Sequence of chain 1.A:
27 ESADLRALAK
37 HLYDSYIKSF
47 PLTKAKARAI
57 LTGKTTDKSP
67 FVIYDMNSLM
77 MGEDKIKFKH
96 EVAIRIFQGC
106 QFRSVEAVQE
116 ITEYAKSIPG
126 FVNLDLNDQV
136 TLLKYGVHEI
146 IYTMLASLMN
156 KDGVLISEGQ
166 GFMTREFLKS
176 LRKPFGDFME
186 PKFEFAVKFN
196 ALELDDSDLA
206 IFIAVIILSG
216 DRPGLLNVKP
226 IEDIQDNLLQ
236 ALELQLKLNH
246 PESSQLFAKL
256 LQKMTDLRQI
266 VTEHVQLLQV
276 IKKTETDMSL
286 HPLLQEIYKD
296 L

Binding-site contacts:
Ligand atom C07 contacts residue CYS105 of chain 1.A at 3.3 Å (hydrophobic).
Ligand atom C05 contacts residue GLY104 of chain 1.A at 3.9 Å.
Ligand atom S04 contacts residue GLY104 of chain 1.A at 3.9 Å.
Ligand atom S22 contacts residue HIS269 of chain 1.A at 3.5 Å.
Ligand atom O18 contacts residue SER109 of chain 1.A at 3.0 Å (h-bond).
Ligand atom C17 contacts residue HIS143 of chain 1.A at 3.9 Å.
Ligand atom C11 contacts residue CYS105 of chain 1.A at 3.6 Å (hydrophobic).
Ligand atom C16 contacts residue SER109 of chain 1.A at 3.0 Å.
Ligand atom O08 contacts residue LEU150 of chain 1.A at 4.0 Å.
Ligand atom C03 contacts residue CYS105 of chain 1.A at 3.9 Å (hydrophobic).
Ligand atom C01 contacts residue ILE101 of chain 1.A at 3.9 Å (hydrophobic).
Ligand atom C15 contacts residue SER109 of chain 1.A at 2.9 Å.
Ligand atom C09 contacts residue CYS105 of chain 1.A at 3.8 Å (hydrophobic).
Ligand atom C02 contacts residue CYS105 of chain 1.A at 3.7 Å (hydrophobic).
Ligand atom C17 contacts residue SER109 of chain 1.A at 3.1 Å.
Ligand atom C13 contacts residue SER109 of chain 1.A at 3.1 Å.
Ligand atom C20 contacts residue GLN106 of chain 1.A at 4.0 Å.
Ligand atom O21 contacts residue PHE102 of chain 1.A at 3.1 Å.
Ligand atom C16 contacts residue HIS269 of chain 1.A at 3.9 Å.
Ligand atom C03 contacts residue ILE161 of chain 1.A at 3.6 Å (hydrophobic).
Ligand atom C10 contacts residue CYS105 of chain 1.A at 3.6 Å (hydrophobic).
Ligand atom C17 contacts residue TYR293 of chain 1.A at 3.6 Å (hydrophobic).
Ligand atom O18 contacts residue HIS143 of chain 1.A at 2.6 Å (h-bond).
Ligand atom C15 contacts residue TYR147 of chain 1.A at 4.0 Å (hydrophobic).
Ligand atom O21 contacts residue LEU273 of chain 1.A at 4.0 Å.
Ligand atom N19 contacts residue TYR293 of chain 1.A at 3.4 Å (h-bond).
Ligand atom C17 contacts residue HIS269 of chain 1.A at 3.7 Å.
Ligand atom O18 contacts residue TYR293 of chain 1.A at 3.3 Å (h-bond).
Ligand atom C14 contacts residue CYS105 of chain 1.A at 3.9 Å (hydrophobic).
Ligand atom C11 contacts residue MET184 of chain 1.A at 3.8 Å (hydrophobic).
Ligand atom O21 contacts residue HIS269 of chain 1.A at 3.8 Å.
Ligand atom N19 contacts residue HIS269 of chain 1.A at 3.3 Å (h-bond).
Ligand atom C10 contacts residue MET184 of chain 1.A at 3.4 Å (hydrophobic).
Ligand atom C12 contacts residue SER109 of chain 1.A at 3.4 Å.
Ligand atom C06 contacts residue ILE161 of chain 1.A at 3.5 Å (hydrophobic).
Ligand atom C02 contacts residue ILE161 of chain 1.A at 3.9 Å (hydrophobic).
Ligand atom C12 contacts residue CYS105 of chain 1.A at 3.9 Å (hydrophobic).
Ligand atom O21 contacts residue GLN106 of chain 1.A at 3.9 Å.
Ligand atom C13 contacts residue CYS105 of chain 1.A at 3.4 Å (hydrophobic).
Ligand atom C20 contacts residue HIS269 of chain 1.A at 3.3 Å.

The protein below binds the small molecule below.
Small molecule (SMILES): O=C1NC(=O)C(=Cc2ccc(OCCc3cccs3)cc2)S1